Binding-site contacts:
Ligand atom C25 contacts residue TRP220 of chain 1.B at 3.7 Å (hydrophobic).
Ligand atom C24 contacts residue ALA195 of chain 1.B at 3.8 Å (hydrophobic).
Ligand atom O1 contacts residue CYS196 of chain 1.B at 3.8 Å.
Ligand atom C7 contacts residue TRP220 of chain 1.B at 3.8 Å (hydrophobic).
Ligand atom C8 contacts residue GLN197 of chain 1.B at 3.7 Å.
Ligand atom O1 contacts residue ALA195 of chain 1.B at 3.2 Å (h-bond).
Ligand atom C17 contacts residue GLY223 of chain 1.B at 3.2 Å.
Ligand atom C7 contacts residue ASP194 of chain 1.B at 2.9 Å.
Ligand atom C21 contacts residue GLN197 of chain 1.B at 3.8 Å.
Ligand atom N7 contacts residue GLN197 of chain 1.B at 3.8 Å.
Ligand atom C20 contacts residue PHE177 of chain 1.B at 3.2 Å (hydrophobic).
Ligand atom C1 contacts residue ARG147 of chain 1.B at 3.3 Å.
Ligand atom C7 contacts residue GLY231 of chain 1.B at 3.3 Å.
Ligand atom C12 contacts residue PHE177 of chain 1.B at 3.6 Å (hydrophobic).
Ligand atom C7 contacts residue ALA195 of chain 1.B at 3.3 Å (hydrophobic).
Ligand atom C2 contacts residue CYS224 of chain 1.B at 3.6 Å (hydrophobic).
Ligand atom C17 contacts residue GLY221 of chain 1.B at 3.1 Å.
Ligand atom C6 contacts residue ARG147 of chain 1.B at 3.2 Å.
Ligand atom C25 contacts residue GLY223 of chain 1.B at 3.5 Å.
Ligand atom C25 contacts residue GLY221 of chain 1.B at 3.5 Å.
Ligand atom C22 contacts residue CYS196 of chain 1.B at 3.7 Å (hydrophobic).
Ligand atom C5 contacts residue GLN197 of chain 1.B at 3.6 Å.
Ligand atom C1 contacts residue GLN197 of chain 1.B at 3.6 Å.
Ligand atom C22 contacts residue SER200 of chain 1.B at 3.2 Å.
Ligand atom C23 contacts residue CYS196 of chain 1.B at 3.8 Å (hydrophobic).
Ligand atom C3 contacts residue GLN197 of chain 1.B at 3.5 Å.
Ligand atom C24 contacts residue TRP220 of chain 1.B at 3.7 Å (hydrophobic).
Ligand atom C19 contacts residue TYR100 of chain 1.B at 3.5 Å (hydrophobic).
Ligand atom C19 contacts residue THR99 of chain 1.B at 3.3 Å.
Ligand atom C4 contacts residue GLN197 of chain 1.B at 3.2 Å.
Ligand atom C11 contacts residue GLY221 of chain 1.B at 3.4 Å.
Ligand atom O45 contacts residue GLY221 of chain 1.B at 3.1 Å (h-bond).
Ligand atom C18 contacts residue GLY221 of chain 1.B at 3.7 Å.
Ligand atom C1 contacts residue GLU150 of chain 1.B at 3.2 Å.
Ligand atom C26 contacts residue TYR100 of chain 1.B at 3.6 Å (hydrophobic).
Ligand atom O1 contacts residue TRP220 of chain 1.B at 3.8 Å.
Ligand atom C23 contacts residue VAL218 of chain 1.B at 3.6 Å (hydrophobic).
Ligand atom C2 contacts residue GLN197 of chain 1.B at 3.7 Å.
Ligand atom O45 contacts residue TRP220 of chain 1.B at 3.5 Å.
Ligand atom C9 contacts residue GLN197 of chain 1.B at 3.3 Å.

This protein binds this small molecule.
Small molecule (SMILES): COc1cccc(Cn2c(C(=O)NC3CCN(C(C)C)CC3)cc3ccccc32)c1

Sequence of chain 1.B:
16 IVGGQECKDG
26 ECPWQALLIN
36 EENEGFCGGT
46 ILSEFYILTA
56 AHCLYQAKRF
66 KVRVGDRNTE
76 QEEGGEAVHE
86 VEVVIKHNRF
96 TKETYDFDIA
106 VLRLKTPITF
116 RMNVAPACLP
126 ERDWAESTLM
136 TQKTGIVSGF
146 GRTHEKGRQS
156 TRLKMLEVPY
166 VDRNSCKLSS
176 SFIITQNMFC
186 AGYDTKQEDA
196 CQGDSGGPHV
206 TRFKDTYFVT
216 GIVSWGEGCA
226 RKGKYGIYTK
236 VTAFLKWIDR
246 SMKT